Binding-site contacts:
Ligand atom O7 contacts residue GLY130 of chain 1.A at 3.4 Å.
Ligand atom O4 contacts residue GLY130 of chain 1.A at 3.8 Å.
Ligand atom C2 contacts residue GLN161 of chain 1.A at 4.0 Å.
Ligand atom O7 contacts residue ASN165 of chain 1.A at 3.3 Å (h-bond).
Ligand atom C8 contacts residue ASN165 of chain 1.A at 4.4 Å.
Ligand atom O5 contacts residue ASN165 of chain 1.A at 2.3 Å (h-bond).
Ligand atom O6 contacts residue GLY130 of chain 1.A at 4.2 Å.
Ligand atom C1 contacts residue THR131 of chain 1.A at 4.4 Å.
Ligand atom C7 contacts residue GLY130 of chain 1.A at 3.7 Å.
Ligand atom N2 contacts residue ASN165 of chain 1.A at 2.9 Å (h-bond).
Ligand atom N2 contacts residue GLY130 of chain 1.A at 4.2 Å.
Ligand atom C4 contacts residue ASN165 of chain 1.A at 4.2 Å.
Ligand atom C3 contacts residue GLN161 of chain 1.A at 3.9 Å.
Ligand atom N2 contacts residue GLN161 of chain 1.A at 3.1 Å (h-bond).
Ligand atom C3 contacts residue ASN165 of chain 1.A at 3.8 Å.
Ligand atom O7 contacts residue THR131 of chain 1.A at 4.5 Å.
Ligand atom C6 contacts residue GLY130 of chain 1.A at 4.4 Å.
Ligand atom C7 contacts residue ASN165 of chain 1.A at 3.3 Å.
Ligand atom C8 contacts residue TRP129 of chain 1.A at 3.6 Å (hydrophobic).
Ligand atom C2 contacts residue GLY130 of chain 1.A at 4.4 Å.
Ligand atom C8 contacts residue GLY130 of chain 1.A at 4.2 Å.
Ligand atom O3 contacts residue THR131 of chain 1.A at 3.7 Å.
Ligand atom O5 contacts residue THR131 of chain 1.A at 3.9 Å.
Ligand atom O5 contacts residue GLY130 of chain 1.A at 4.4 Å.
Ligand atom C5 contacts residue ASN165 of chain 1.A at 3.6 Å.
Ligand atom C4 contacts residue GLY130 of chain 1.A at 4.0 Å.
Ligand atom C3 contacts residue THR131 of chain 1.A at 3.9 Å.
Ligand atom C2 contacts residue ASN165 of chain 1.A at 2.4 Å.
Ligand atom C1 contacts residue ASN165 of chain 1.A at 1.4 Å.
Ligand atom C8 contacts residue GLN161 of chain 1.A at 3.6 Å.
Ligand atom C5 contacts residue GLY130 of chain 1.A at 3.7 Å.
Ligand atom C7 contacts residue GLN161 of chain 1.A at 3.8 Å.
Ligand atom O3 contacts residue GLN161 of chain 1.A at 3.8 Å.
Ligand atom O7 contacts residue TRP129 of chain 1.A at 4.4 Å.
Ligand atom C3 contacts residue GLY130 of chain 1.A at 3.7 Å.
Ligand atom O4 contacts residue THR131 of chain 1.A at 4.0 Å.
Ligand atom C1 contacts residue GLY130 of chain 1.A at 4.1 Å.

Sequence of chain 1.A:
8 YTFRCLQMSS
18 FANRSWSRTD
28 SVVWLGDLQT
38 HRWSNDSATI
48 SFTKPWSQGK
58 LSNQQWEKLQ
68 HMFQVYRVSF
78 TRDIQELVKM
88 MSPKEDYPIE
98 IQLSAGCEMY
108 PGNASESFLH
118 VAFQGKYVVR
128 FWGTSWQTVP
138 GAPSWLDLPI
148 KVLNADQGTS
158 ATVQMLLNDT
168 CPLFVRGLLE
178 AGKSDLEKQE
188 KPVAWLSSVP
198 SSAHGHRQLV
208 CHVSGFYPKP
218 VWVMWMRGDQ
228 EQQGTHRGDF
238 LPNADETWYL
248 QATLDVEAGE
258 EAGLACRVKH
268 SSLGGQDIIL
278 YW

A protein and the small-molecule ligand that binds it are described below.
Small molecule (SMILES): CC(=O)N[C@H]1[C@H](O[C@H]2[C@H](O)[C@@H](NC(C)=O)CO[C@@H]2CO)O[C@H](CO)[C@@H](O)[C@@H]1O